Binding-site contacts:
Ligand atom C1 contacts residue ASN53 of chain 1.D at 1.4 Å.
Ligand atom C1 contacts residue THR55 of chain 1.D at 4.3 Å.
Ligand atom O6 contacts residue ASN58 of chain 1.D at 3.8 Å.
Ligand atom C8 contacts residue GLU57 of chain 1.D at 4.1 Å.
Ligand atom C6 contacts residue THR55 of chain 1.D at 4.0 Å.
Ligand atom O6 contacts residue GLU57 of chain 1.D at 3.0 Å (salt-bridge).
Ligand atom N2 contacts residue ASN53 of chain 1.D at 2.9 Å (h-bond).
Ligand atom C5 contacts residue THR55 of chain 1.D at 4.0 Å.
Ligand atom C5 contacts residue ASN58 of chain 1.D at 4.2 Å.
Ligand atom C6 contacts residue GLU57 of chain 1.D at 4.3 Å.
Ligand atom C8 contacts residue ARG339 of chain 1.D at 3.7 Å.
Ligand atom O5 contacts residue ASN53 of chain 1.D at 2.4 Å (h-bond).
Ligand atom C5 contacts residue ASN53 of chain 1.D at 3.7 Å.
Ligand atom O5 contacts residue THR55 of chain 1.D at 3.7 Å.
Ligand atom C4 contacts residue ASN53 of chain 1.D at 4.2 Å.
Ligand atom O5 contacts residue ASN58 of chain 1.D at 3.2 Å (h-bond).
Ligand atom O6 contacts residue THR55 of chain 1.D at 3.1 Å (h-bond).
Ligand atom C2 contacts residue ASN53 of chain 1.D at 2.5 Å.
Ligand atom C6 contacts residue ASN58 of chain 1.D at 4.2 Å.
Ligand atom C3 contacts residue ASN53 of chain 1.D at 3.8 Å.
Ligand atom C1 contacts residue ASN58 of chain 1.D at 3.8 Å.
Ligand atom C7 contacts residue ASN53 of chain 1.D at 3.9 Å.

Sequence of chain 1.D:
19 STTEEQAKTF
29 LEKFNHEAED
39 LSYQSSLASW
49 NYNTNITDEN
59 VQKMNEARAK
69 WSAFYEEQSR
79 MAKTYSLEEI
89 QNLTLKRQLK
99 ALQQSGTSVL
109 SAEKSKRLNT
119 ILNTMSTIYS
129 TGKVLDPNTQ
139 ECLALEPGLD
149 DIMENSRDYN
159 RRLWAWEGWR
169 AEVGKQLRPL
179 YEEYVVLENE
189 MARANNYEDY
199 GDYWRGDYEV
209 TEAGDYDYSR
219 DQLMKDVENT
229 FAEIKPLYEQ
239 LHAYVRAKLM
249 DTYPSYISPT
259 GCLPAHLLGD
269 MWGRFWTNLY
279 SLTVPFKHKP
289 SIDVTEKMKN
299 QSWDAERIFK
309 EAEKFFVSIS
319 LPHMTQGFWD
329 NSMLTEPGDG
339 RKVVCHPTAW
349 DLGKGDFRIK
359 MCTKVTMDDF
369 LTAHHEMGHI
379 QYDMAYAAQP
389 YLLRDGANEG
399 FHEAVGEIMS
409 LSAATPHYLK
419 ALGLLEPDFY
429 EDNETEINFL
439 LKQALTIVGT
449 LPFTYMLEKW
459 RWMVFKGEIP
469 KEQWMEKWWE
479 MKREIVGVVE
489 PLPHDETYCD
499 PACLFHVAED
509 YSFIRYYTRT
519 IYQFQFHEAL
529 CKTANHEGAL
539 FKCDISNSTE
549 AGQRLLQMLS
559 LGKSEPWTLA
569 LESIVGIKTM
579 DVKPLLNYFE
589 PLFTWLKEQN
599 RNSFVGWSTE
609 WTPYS

A protein and the small-molecule ligand that binds it are described below.
Small molecule (SMILES): CC(=O)N[C@H]1[C@H](O[C@H]2[C@H](O)[C@@H](NC(C)=O)CO[C@@H]2CO)O[C@H](CO)[C@@H](O)[C@@H]1O